This small molecule binds to this protein.
Small molecule (SMILES): CCOC(=O)[C@H]1CCCC[C@H](NC(=O)/C=C/c2cc(Cl)ccc2-n2cnnn2)c2cc(ccn2)-c2ccc(NC(=O)OC)cc2N1

Sequence of chain 1.A:
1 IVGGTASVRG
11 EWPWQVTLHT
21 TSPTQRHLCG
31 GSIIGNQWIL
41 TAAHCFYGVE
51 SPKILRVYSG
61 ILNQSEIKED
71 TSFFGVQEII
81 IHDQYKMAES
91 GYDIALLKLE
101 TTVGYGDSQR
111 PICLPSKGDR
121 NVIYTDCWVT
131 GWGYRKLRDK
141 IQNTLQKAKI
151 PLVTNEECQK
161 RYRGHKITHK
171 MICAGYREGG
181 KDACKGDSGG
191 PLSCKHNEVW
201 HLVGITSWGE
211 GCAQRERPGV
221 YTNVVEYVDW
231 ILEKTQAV

Binding-site contacts:
Ligand atom N39 contacts residue EDO1 of chain 1.H at 2.9 Å (h-bond).
Ligand atom C38 contacts residue EDO1 of chain 1.H at 3.4 Å.
Ligand atom C27 contacts residue SER188 of chain 1.A at 3.3 Å.
Ligand atom N41 contacts residue CYS212 of chain 1.A at 3.2 Å (h-bond).
Ligand atom N13 contacts residue EDO1 of chain 1.E at 3.0 Å (h-bond).
Ligand atom O44 contacts residue LEU28 of chain 1.A at 3.4 Å.
Ligand atom N12 contacts residue SER188 of chain 1.A at 3.6 Å (h-bond).
Ligand atom C38 contacts residue GLY211 of chain 1.A at 2.9 Å.
Ligand atom C7 contacts residue HIS27 of chain 1.A at 3.2 Å.
Ligand atom N9 contacts residue HIS27 of chain 1.A at 2.9 Å (h-bond).
Ligand atom C33 contacts residue GLY209 of chain 1.A at 3.5 Å.
Ligand atom CL1 contacts residue VAL220 of chain 1.A at 3.6 Å.
Ligand atom CL1 contacts residue TRP208 of chain 1.A at 3.5 Å.
Ligand atom N40 contacts residue CYS212 of chain 1.A at 3.1 Å (h-bond).
Ligand atom C28 contacts residue CYS184 of chain 1.A at 3.3 Å (hydrophobic).
Ligand atom O29 contacts residue ASP187 of chain 1.A at 3.2 Å (salt-bridge).
Ligand atom O29 contacts residue SER188 of chain 1.A at 2.9 Å (h-bond).
Ligand atom C17 contacts residue GLY186 of chain 1.A at 3.3 Å.
Ligand atom CL1 contacts residue GLY219 of chain 1.A at 3.5 Å.
Ligand atom O20 contacts residue ILE141 of chain 1.A at 3.6 Å.
Ligand atom O29 contacts residue CYS184 of chain 1.A at 3.3 Å (h-bond).
Ligand atom N9 contacts residue ILE141 of chain 1.A at 3.5 Å.
Ligand atom O20 contacts residue ARG26 of chain 1.A at 3.2 Å (salt-bridge).
Ligand atom C33 contacts residue GLY211 of chain 1.A at 3.3 Å.
Ligand atom N37 contacts residue GLY211 of chain 1.A at 3.5 Å (h-bond).
Ligand atom C11 contacts residue SER188 of chain 1.A at 3.4 Å.
Ligand atom O21 contacts residue ARG26 of chain 1.A at 3.4 Å.
Ligand atom N40 contacts residue LYS185 of chain 1.A at 3.4 Å.
Ligand atom C34 contacts residue ASP182 of chain 1.A at 3.5 Å.
Ligand atom C35 contacts residue TRP208 of chain 1.A at 3.4 Å (hydrophobic).
Ligand atom C38 contacts residue GLY209 of chain 1.A at 3.4 Å.
Ligand atom N12 contacts residue EDO1 of chain 1.E at 3.4 Å (h-bond).
Ligand atom N8 contacts residue LEU28 of chain 1.A at 3.0 Å (h-bond).
Ligand atom C45 contacts residue ARG26 of chain 1.A at 3.3 Å.
Ligand atom C19 contacts residue ARG26 of chain 1.A at 3.4 Å.
Ligand atom C23 contacts residue HIS44 of chain 1.A at 3.5 Å.
Ligand atom C19 contacts residue ILE141 of chain 1.A at 3.3 Å (hydrophobic).
Ligand atom O29 contacts residue LYS185 of chain 1.A at 3.5 Å.
Ligand atom N39 contacts residue GLY211 of chain 1.A at 3.5 Å (h-bond).
Ligand atom O29 contacts residue GLY186 of chain 1.A at 2.8 Å (h-bond).